Sequence of chain 1.A:
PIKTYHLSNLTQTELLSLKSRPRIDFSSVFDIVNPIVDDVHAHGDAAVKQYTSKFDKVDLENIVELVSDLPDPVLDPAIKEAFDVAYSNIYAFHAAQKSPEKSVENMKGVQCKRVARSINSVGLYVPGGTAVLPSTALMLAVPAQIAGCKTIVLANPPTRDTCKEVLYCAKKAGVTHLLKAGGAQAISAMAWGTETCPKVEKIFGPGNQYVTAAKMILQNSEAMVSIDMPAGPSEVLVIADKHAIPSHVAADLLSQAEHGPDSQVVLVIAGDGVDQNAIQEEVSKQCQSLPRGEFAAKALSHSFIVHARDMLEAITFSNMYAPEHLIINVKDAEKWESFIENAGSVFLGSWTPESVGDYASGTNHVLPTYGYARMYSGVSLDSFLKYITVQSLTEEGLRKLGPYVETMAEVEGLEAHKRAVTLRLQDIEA

The protein below binds the small molecule below.
Small molecule (SMILES): N[C@@H](Cc1c[nH]c[nH+]1)C(=O)O

Binding-site contacts:
Ligand atom CD2 contacts residue SER144 of chain 1.B at 3.5 Å.
Ligand atom OXT contacts residue GLU335 of chain 1.B at 3.2 Å (salt-bridge).
Ligand atom CB contacts residue HIS376 of chain 1.B at 3.6 Å.
Ligand atom CA contacts residue SER245 of chain 1.B at 3.3 Å.
Ligand atom O contacts residue HIS336 of chain 1.B at 3.7 Å.
Ligand atom N contacts residue GLU365 of chain 1.B at 3.2 Å (salt-bridge).
Ligand atom O contacts residue SER245 of chain 1.B at 2.6 Å (h-bond).
Ligand atom NE2 contacts residue TYR370 of chain 1.B at 3.5 Å (h-bond).
Ligand atom CE1 contacts residue HIS270 of chain 1.B at 3.4 Å.
Ligand atom N contacts residue ZN1 of chain 1.I at 2.1 Å.
Ligand atom CA contacts residue HIS270 of chain 1.B at 3.2 Å.
Ligand atom ND1 contacts residue HIS270 of chain 1.B at 3.1 Å (h-bond).
Ligand atom C contacts residue GLU335 of chain 1.B at 3.4 Å.
Ligand atom CE1 contacts residue HIS428 of chain 1.A at 3.4 Å.
Ligand atom OXT contacts residue HIS376 of chain 1.B at 2.9 Å (h-bond).
Ligand atom ND1 contacts residue HIS428 of chain 1.A at 3.2 Å (h-bond).
Ligand atom CB contacts residue ZN1 of chain 1.I at 3.4 Å.
Ligand atom C contacts residue HIS336 of chain 1.B at 3.5 Å.
Ligand atom N contacts residue GLN267 of chain 1.B at 2.7 Å (h-bond).
Ligand atom CE1 contacts residue GLU423 of chain 1.A at 3.5 Å.
Ligand atom N contacts residue HIS270 of chain 1.B at 3.0 Å (h-bond).
Ligand atom CA contacts residue ZN1 of chain 1.I at 3.0 Å.
Ligand atom CE1 contacts residue TYR370 of chain 1.B at 3.4 Å (hydrophobic).
Ligand atom CA contacts residue NAD1 of chain 1.M at 3.5 Å.
Ligand atom C contacts residue SER245 of chain 1.B at 3.3 Å.
Ligand atom NE2 contacts residue GLU423 of chain 1.A at 2.6 Å (salt-bridge).
Ligand atom C contacts residue NAD1 of chain 1.M at 3.1 Å.
Ligand atom CG contacts residue ZN1 of chain 1.I at 3.1 Å.
Ligand atom CE1 contacts residue ZN1 of chain 1.I at 3.0 Å.
Ligand atom N contacts residue ASP369 of chain 1.B at 2.8 Å (salt-bridge).
Ligand atom CD2 contacts residue HIS376 of chain 1.B at 3.6 Å.
Ligand atom ND1 contacts residue ASP369 of chain 1.B at 2.9 Å (salt-bridge).
Ligand atom O contacts residue GLU335 of chain 1.B at 2.7 Å (salt-bridge).
Ligand atom CB contacts residue NAD1 of chain 1.M at 3.4 Å.
Ligand atom ND1 contacts residue ZN1 of chain 1.I at 2.1 Å.
Ligand atom CG contacts residue HIS270 of chain 1.B at 3.5 Å.
Ligand atom O contacts residue NAD1 of chain 1.M at 2.9 Å.
Ligand atom OXT contacts residue HIS336 of chain 1.B at 3.0 Å.
Ligand atom NE2 contacts residue SER144 of chain 1.B at 3.6 Å.
Ligand atom CE1 contacts residue LEU425 of chain 1.A at 3.5 Å (hydrophobic).

Sequence of chain 1.B:
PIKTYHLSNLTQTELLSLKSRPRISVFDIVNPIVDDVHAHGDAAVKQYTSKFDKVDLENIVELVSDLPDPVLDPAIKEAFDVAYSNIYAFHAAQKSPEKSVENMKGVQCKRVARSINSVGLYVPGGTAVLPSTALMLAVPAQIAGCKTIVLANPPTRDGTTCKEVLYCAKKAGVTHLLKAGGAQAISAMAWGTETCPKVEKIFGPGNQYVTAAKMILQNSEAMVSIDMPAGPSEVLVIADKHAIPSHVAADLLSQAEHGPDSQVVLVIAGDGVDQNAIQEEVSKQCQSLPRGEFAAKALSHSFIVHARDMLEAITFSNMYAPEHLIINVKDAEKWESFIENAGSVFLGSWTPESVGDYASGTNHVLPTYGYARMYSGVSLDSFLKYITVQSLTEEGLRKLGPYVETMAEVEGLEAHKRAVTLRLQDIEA